The protein below binds the small molecule below.
Small molecule (SMILES): CC[C@H](C)[C@H](NC(=O)[C@@H](N)CCCCN)C(=O)N[C@@H](CC(C)C)C(=O)N[C@@H](CC1=NC=NC1)C(=O)N[C@@H](CCCN=C(N)N)C(=O)N[C@@H](CC(C)C)C(=O)N[C@@H](CC(C)C)C(=O)N[C@@H](CCC(N)=O)C(=O)N[C@@H](C)C=O

Sequence of chain 1.A:
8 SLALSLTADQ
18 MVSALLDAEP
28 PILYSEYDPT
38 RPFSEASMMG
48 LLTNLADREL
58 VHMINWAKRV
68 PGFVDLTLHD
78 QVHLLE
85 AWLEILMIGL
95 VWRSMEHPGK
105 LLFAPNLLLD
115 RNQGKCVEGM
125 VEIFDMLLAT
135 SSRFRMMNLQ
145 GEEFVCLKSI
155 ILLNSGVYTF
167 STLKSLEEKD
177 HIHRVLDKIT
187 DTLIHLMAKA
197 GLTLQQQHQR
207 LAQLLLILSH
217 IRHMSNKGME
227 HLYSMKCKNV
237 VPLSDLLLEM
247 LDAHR

Binding-site contacts:
Ligand atom CD1 contacts residue GLN78 of chain 1.A at 3.9 Å.
Ligand atom NE2 contacts residue LEU75 of chain 1.A at 2.9 Å.
Ligand atom CA contacts residue LYS65 of chain 1.A at 3.8 Å.
Ligand atom CD1 contacts residue GLU245 of chain 1.A at 4.0 Å.
Ligand atom CD contacts residue GLU83 of chain 1.A at 3.4 Å.
Ligand atom CD1 contacts residue ILE61 of chain 1.A at 3.4 Å (hydrophobic).
Ligand atom CD2 contacts residue MET246 of chain 1.A at 3.9 Å (hydrophobic).
Ligand atom CD contacts residue LEU75 of chain 1.A at 3.6 Å (hydrophobic).
Ligand atom CA contacts residue GLU245 of chain 1.A at 3.4 Å.
Ligand atom C contacts residue GLU245 of chain 1.A at 3.5 Å.
Ligand atom C contacts residue LYS65 of chain 1.A at 3.6 Å.
Ligand atom CD1 contacts residue LEU242 of chain 1.A at 3.6 Å (hydrophobic).
Ligand atom CD1 contacts residue LEU82 of chain 1.A at 4.0 Å (hydrophobic).
Ligand atom CD2 contacts residue ILE61 of chain 1.A at 3.8 Å (hydrophobic).
Ligand atom CG1 contacts residue GLU245 of chain 1.A at 3.4 Å.
Ligand atom CB contacts residue GLU245 of chain 1.A at 3.7 Å.
Ligand atom CB contacts residue LEU242 of chain 1.A at 3.9 Å (hydrophobic).
Ligand atom CD2 contacts residue LEU75 of chain 1.A at 3.5 Å (hydrophobic).
Ligand atom C contacts residue LYS65 of chain 1.A at 3.9 Å.
Ligand atom O contacts residue LYS65 of chain 1.A at 3.0 Å (salt-bridge).
Ligand atom N contacts residue LEU242 of chain 1.A at 4.0 Å.
Ligand atom CD1 contacts residue ASP241 of chain 1.A at 3.6 Å.
Ligand atom CD2 contacts residue GLU83 of chain 1.A at 3.7 Å.
Ligand atom CD1 contacts residue VAL79 of chain 1.A at 3.5 Å (hydrophobic).
Ligand atom NE2 contacts residue LEU75 of chain 1.A at 3.4 Å.
Ligand atom CD2 contacts residue VAL79 of chain 1.A at 3.5 Å (hydrophobic).
Ligand atom CD2 contacts residue VAL79 of chain 1.A at 3.9 Å (hydrophobic).
Ligand atom CG contacts residue LEU75 of chain 1.A at 3.4 Å (hydrophobic).
Ligand atom CB contacts residue GLU245 of chain 1.A at 3.8 Å.
Ligand atom CA contacts residue VAL79 of chain 1.A at 3.8 Å (hydrophobic).
Ligand atom NZ contacts residue GLU83 of chain 1.A at 2.9 Å (salt-bridge).
Ligand atom CA contacts residue GLU245 of chain 1.A at 3.8 Å.
Ligand atom CB contacts residue LEU75 of chain 1.A at 3.6 Å (hydrophobic).
Ligand atom CD2 contacts residue LEU82 of chain 1.A at 4.0 Å (hydrophobic).
Ligand atom CG contacts residue GLU245 of chain 1.A at 3.9 Å.
Ligand atom N contacts residue GLU245 of chain 1.A at 2.8 Å (salt-bridge).
Ligand atom CE contacts residue GLU83 of chain 1.A at 3.2 Å.
Ligand atom CG2 contacts residue LEU242 of chain 1.A at 4.0 Å (hydrophobic).
Ligand atom CE1 contacts residue LEU75 of chain 1.A at 3.4 Å (hydrophobic).
Ligand atom CD2 contacts residue GLN78 of chain 1.A at 3.5 Å.